The protein below binds the small molecule below.
Small molecule (SMILES): S=c1[nH]nc(-c2cccnc2)n1C[C@@H]1CCCO1

Binding-site contacts:
Ligand atom N03 contacts residue ASN191 of chain 1.A at 3.5 Å (h-bond).
Ligand atom C13 contacts residue ZN1 of chain 1.D at 2.8 Å.
Ligand atom C10 contacts residue ASP95 of chain 1.A at 3.5 Å.
Ligand atom C15 contacts residue ASN191 of chain 1.A at 3.9 Å.
Ligand atom N05 contacts residue ZN1 of chain 1.C at 3.1 Å.
Ligand atom S01 contacts residue ZN1 of chain 1.D at 2.2 Å.
Ligand atom C13 contacts residue ASP95 of chain 1.A at 3.5 Å.
Ligand atom N04 contacts residue ZN1 of chain 1.D at 3.7 Å.
Ligand atom C13 contacts residue HIS160 of chain 1.A at 3.8 Å.
Ligand atom N05 contacts residue ASN191 of chain 1.A at 3.5 Å (h-bond).
Ligand atom C10 contacts residue TRP64 of chain 1.A at 3.9 Å (hydrophobic).
Ligand atom N04 contacts residue ZN1 of chain 1.C at 2.2 Å.
Ligand atom S01 contacts residue HIS221 of chain 1.A at 3.3 Å (h-bond).
Ligand atom S01 contacts residue ASP95 of chain 1.A at 3.7 Å.
Ligand atom C16 contacts residue GLN94 of chain 1.A at 3.8 Å.
Ligand atom C13 contacts residue ASN191 of chain 1.A at 3.6 Å.
Ligand atom C16 contacts residue TRP64 of chain 1.A at 3.9 Å (hydrophobic).
Ligand atom N04 contacts residue ASN191 of chain 1.A at 3.5 Å (h-bond).
Ligand atom N04 contacts residue HIS93 of chain 1.A at 3.1 Å (h-bond).
Ligand atom N05 contacts residue HIS93 of chain 1.A at 3.2 Å (h-bond).
Ligand atom C13 contacts residue ZN1 of chain 1.C at 3.2 Å.
Ligand atom O02 contacts residue ASN191 of chain 1.A at 3.1 Å (h-bond).
Ligand atom C17 contacts residue MET38 of chain 1.A at 3.6 Å (hydrophobic).
Ligand atom C11 contacts residue MET38 of chain 1.A at 3.9 Å (hydrophobic).
Ligand atom N03 contacts residue ZN1 of chain 1.D at 3.5 Å.
Ligand atom N04 contacts residue ASP95 of chain 1.A at 3.8 Å.
Ligand atom N06 contacts residue GLN94 of chain 1.A at 3.2 Å (h-bond).
Ligand atom S01 contacts residue ZN1 of chain 1.C at 3.8 Å.
Ligand atom N04 contacts residue HIS160 of chain 1.A at 3.3 Å (h-bond).
Ligand atom N03 contacts residue ASP95 of chain 1.A at 3.5 Å (salt-bridge).
Ligand atom C10 contacts residue HIS221 of chain 1.A at 3.8 Å.
Ligand atom S01 contacts residue HIS160 of chain 1.A at 3.4 Å.
Ligand atom C12 contacts residue ASN191 of chain 1.A at 3.5 Å.
Ligand atom C18 contacts residue GLN94 of chain 1.A at 3.8 Å.
Ligand atom C12 contacts residue ASP95 of chain 1.A at 3.9 Å.
Ligand atom C15 contacts residue MET38 of chain 1.A at 3.9 Å (hydrophobic).
Ligand atom S01 contacts residue CYS179 of chain 1.A at 3.8 Å.
Ligand atom N05 contacts residue ASP95 of chain 1.A at 3.8 Å.
Ligand atom C10 contacts residue ZN1 of chain 1.D at 3.6 Å.
Ligand atom C08 contacts residue VAL44 of chain 1.A at 3.8 Å (hydrophobic).

Sequence of chain 1.A:
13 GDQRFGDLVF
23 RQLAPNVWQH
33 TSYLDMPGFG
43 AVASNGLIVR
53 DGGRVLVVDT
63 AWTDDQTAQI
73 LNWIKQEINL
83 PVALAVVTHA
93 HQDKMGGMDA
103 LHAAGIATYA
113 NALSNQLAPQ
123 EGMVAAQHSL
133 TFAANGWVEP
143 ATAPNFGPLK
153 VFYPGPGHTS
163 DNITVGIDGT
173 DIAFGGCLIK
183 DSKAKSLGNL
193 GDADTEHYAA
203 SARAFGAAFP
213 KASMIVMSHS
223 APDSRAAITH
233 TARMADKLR